Sequence of chain 1.D:
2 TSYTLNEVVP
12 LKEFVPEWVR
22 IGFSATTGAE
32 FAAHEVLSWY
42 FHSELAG

Sequence of chain 1.C:
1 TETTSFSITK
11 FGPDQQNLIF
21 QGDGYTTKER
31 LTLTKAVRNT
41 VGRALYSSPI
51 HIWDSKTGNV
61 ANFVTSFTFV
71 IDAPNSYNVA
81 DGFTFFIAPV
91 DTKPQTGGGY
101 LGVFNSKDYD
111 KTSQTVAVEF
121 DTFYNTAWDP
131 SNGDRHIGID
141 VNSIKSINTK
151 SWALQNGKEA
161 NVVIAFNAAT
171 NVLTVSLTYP

A protein and the small-molecule ligand that binds it are described below.
Small molecule (SMILES): C[C@@H](O[C@@H]1[C@@H](N)[C@H](O)O[C@H](CO)[C@H]1O)C(=O)O

Binding-site contacts:
Ligand atom C5 contacts residue ASP81 of chain 1.C at 4.0 Å.
Ligand atom O4 contacts residue ASP81 of chain 1.C at 2.7 Å (salt-bridge).
Ligand atom C4 contacts residue ASN125 of chain 1.C at 3.8 Å.
Ligand atom O4 contacts residue PHE123 of chain 1.C at 3.4 Å.
Ligand atom O6 contacts residue ASP81 of chain 1.C at 2.9 Å (salt-bridge).
Ligand atom C9 contacts residue GLY97 of chain 1.C at 3.9 Å.
Ligand atom C7 contacts residue ASN125 of chain 1.C at 3.9 Å.
Ligand atom C7 contacts residue GLY99 of chain 1.C at 3.5 Å.
Ligand atom O4 contacts residue GLY99 of chain 1.C at 3.3 Å (h-bond).
Ligand atom C3 contacts residue GLY99 of chain 1.C at 3.8 Å.
Ligand atom O6 contacts residue GLY29 of chain 1.D at 3.2 Å.
Ligand atom O8 contacts residue THR96 of chain 1.C at 4.1 Å.
Ligand atom O4 contacts residue ASN125 of chain 1.C at 2.8 Å (h-bond).
Ligand atom O3 contacts residue GLY99 of chain 1.C at 3.0 Å (h-bond).
Ligand atom O3 contacts residue ASN125 of chain 1.C at 3.9 Å.
Ligand atom C6 contacts residue ALA30 of chain 1.D at 4.0 Å (hydrophobic).
Ligand atom C9 contacts residue GLY99 of chain 1.C at 2.8 Å.
Ligand atom O6 contacts residue ALA30 of chain 1.D at 3.1 Å (h-bond).
Ligand atom O8 contacts residue TYR100 of chain 1.C at 3.4 Å.
Ligand atom C6 contacts residue ALA80 of chain 1.C at 3.7 Å (hydrophobic).
Ligand atom C6 contacts residue PHE123 of chain 1.C at 3.5 Å (hydrophobic).
Ligand atom C6 contacts residue ASP81 of chain 1.C at 3.6 Å.
Ligand atom O6 contacts residue GLU31 of chain 1.D at 3.3 Å (salt-bridge).
Ligand atom O6 contacts residue ALA80 of chain 1.C at 3.3 Å.
Ligand atom O3 contacts residue GLY98 of chain 1.C at 3.7 Å.
Ligand atom C5 contacts residue PHE123 of chain 1.C at 3.7 Å (hydrophobic).
Ligand atom C1 contacts residue ALA30 of chain 1.D at 3.8 Å (hydrophobic).
Ligand atom C4 contacts residue GLY99 of chain 1.C at 3.6 Å.
Ligand atom C3 contacts residue ASN125 of chain 1.C at 3.8 Å.
Ligand atom C9 contacts residue ASN125 of chain 1.C at 4.0 Å.
Ligand atom C6 contacts residue GLU31 of chain 1.D at 4.0 Å.
Ligand atom C8 contacts residue TYR100 of chain 1.C at 4.1 Å (hydrophobic).
Ligand atom C9 contacts residue GLY98 of chain 1.C at 3.8 Å.
Ligand atom O5 contacts residue ALA30 of chain 1.D at 3.0 Å (h-bond).
Ligand atom C4 contacts residue ASP81 of chain 1.C at 3.5 Å.
Ligand atom C9 contacts residue TRP128 of chain 1.C at 3.5 Å (hydrophobic).
Ligand atom C5 contacts residue ALA30 of chain 1.D at 4.0 Å (hydrophobic).
Ligand atom O5 contacts residue GLY29 of chain 1.D at 3.7 Å.
Ligand atom C9 contacts residue TYR100 of chain 1.C at 3.3 Å (hydrophobic).
Ligand atom O1 contacts residue ALA30 of chain 1.D at 3.5 Å (h-bond).